Binding-site contacts:
Ligand atom O5 contacts residue ASN157 of chain 1.A at 2.4 Å (h-bond).
Ligand atom O6 contacts residue TRP331 of chain 1.A at 3.7 Å.
Ligand atom C2 contacts residue ASN157 of chain 1.A at 2.4 Å.
Ligand atom O5 contacts residue TRP331 of chain 1.A at 3.0 Å (h-bond).
Ligand atom C5 contacts residue TRP331 of chain 1.A at 3.4 Å (hydrophobic).
Ligand atom C1 contacts residue ASN157 of chain 1.A at 1.5 Å.
Ligand atom O7 contacts residue PHE243 of chain 1.A at 3.5 Å.
Ligand atom O3 contacts residue SER242 of chain 1.A at 2.8 Å (h-bond).
Ligand atom C3 contacts residue ASN246 of chain 1.A at 3.7 Å.
Ligand atom C1 contacts residue TRP331 of chain 1.A at 3.6 Å (hydrophobic).
Ligand atom C1 contacts residue TRP331 of chain 1.A at 3.7 Å (hydrophobic).
Ligand atom O4 contacts residue TRP331 of chain 1.A at 3.4 Å.
Ligand atom C7 contacts residue ASN157 of chain 1.A at 3.3 Å.
Ligand atom N2 contacts residue TRP331 of chain 1.A at 3.8 Å.
Ligand atom C2 contacts residue TRP331 of chain 1.A at 3.7 Å (hydrophobic).
Ligand atom C6 contacts residue PHE243 of chain 1.A at 3.5 Å (hydrophobic).
Ligand atom C5 contacts residue ASN157 of chain 1.A at 3.7 Å.
Ligand atom O4 contacts residue LEU245 of chain 1.A at 3.8 Å.
Ligand atom N2 contacts residue ASN157 of chain 1.A at 2.9 Å (h-bond).
Ligand atom C3 contacts residue ASN157 of chain 1.A at 3.8 Å.
Ligand atom C2 contacts residue PHE243 of chain 1.A at 3.7 Å (hydrophobic).
Ligand atom C6 contacts residue PRO322 of chain 1.A at 3.4 Å (hydrophobic).
Ligand atom C4 contacts residue SER242 of chain 1.A at 3.6 Å.
Ligand atom O4 contacts residue THR321 of chain 1.A at 3.5 Å.
Ligand atom C3 contacts residue SER242 of chain 1.A at 3.6 Å.
Ligand atom O7 contacts residue ASN157 of chain 1.A at 3.3 Å (h-bond).
Ligand atom O2 contacts residue SER242 of chain 1.A at 3.3 Å (h-bond).
Ligand atom O2 contacts residue PHE243 of chain 1.A at 3.3 Å.
Ligand atom O4 contacts residue PRO322 of chain 1.A at 3.7 Å.
Ligand atom C1 contacts residue TRP331 of chain 1.A at 3.3 Å (hydrophobic).
Ligand atom O5 contacts residue TRP331 of chain 1.A at 3.5 Å.
Ligand atom O7 contacts residue TRP331 of chain 1.A at 3.3 Å.
Ligand atom O3 contacts residue LEU245 of chain 1.A at 3.1 Å (h-bond).
Ligand atom C3 contacts residue TRP331 of chain 1.A at 3.4 Å (hydrophobic).
Ligand atom O3 contacts residue ASN246 of chain 1.A at 3.0 Å (h-bond).
Ligand atom O3 contacts residue PHE243 of chain 1.A at 3.1 Å.
Ligand atom O3 contacts residue LYS244 of chain 1.A at 3.4 Å (salt-bridge).
Ligand atom C4 contacts residue ASN246 of chain 1.A at 3.6 Å.
Ligand atom O6 contacts residue PRO322 of chain 1.A at 3.7 Å.
Ligand atom O2 contacts residue ASN246 of chain 1.A at 3.0 Å (h-bond).

The protein below binds the small molecule below.
Small molecule (SMILES): CC(=O)N[C@H]1[C@H](O[C@H]2[C@H](O)[C@@H](NC(C)=O)CO[C@@H]2CO)O[C@H](CO)[C@@H](O[C@@H]2O[C@H](CO[C@H]3O[C@H](CO)[C@@H](O)[C@H](O[C@H]4O[C@H](CO)[C@@H](O)[C@H](O)[C@@H]4O)[C@@H]3O)[C@@H](O)[C@H](O[C@H]3O[C@H](CO)[C@@H](O)[C@H](O[C@H]4O[C@H](CO)[C@@H](O)[C@H](O)[C@@H]4O)[C@@H]3O)[C@@H]2O)[C@@H]1O

Sequence of chain 1.A:
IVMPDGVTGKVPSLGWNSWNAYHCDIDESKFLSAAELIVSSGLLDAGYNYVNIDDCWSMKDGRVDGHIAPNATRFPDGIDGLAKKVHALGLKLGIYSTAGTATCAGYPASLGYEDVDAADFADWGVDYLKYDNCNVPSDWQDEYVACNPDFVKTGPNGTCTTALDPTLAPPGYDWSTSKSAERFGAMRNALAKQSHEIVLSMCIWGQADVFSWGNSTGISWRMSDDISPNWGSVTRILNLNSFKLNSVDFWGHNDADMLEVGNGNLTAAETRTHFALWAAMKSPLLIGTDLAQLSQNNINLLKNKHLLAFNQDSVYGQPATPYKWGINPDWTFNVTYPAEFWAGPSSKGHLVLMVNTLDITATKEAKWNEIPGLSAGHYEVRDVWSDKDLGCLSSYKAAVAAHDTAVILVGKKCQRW